The small molecule below binds the protein below.
Small molecule (SMILES): OC[C@@H]1O[C@@H](OC[C@@H]2O[C@@H](OC[C@@H]3O[C@@H](OC[C@@H]4O[C@@H](OC[C@@H]5O[C@@H](OC[C@@H]6O[C@@H](OC[C@@H]7O[C@@H](OC[C@@H]8O[C@@H](O)[C@H](O)[C@H]8O)[C@H](O)[C@H]7O)[C@H](O)[C@H]6O)[C@H](O)[C@H]5O)[C@H](O)[C@H]4O)[C@H](O)[C@H]3O)[C@H](O)[C@H]2O)[C@H](O)[C@H]1O

Binding-site contacts:
Ligand atom C4 contacts residue TYR156 of chain 1.B at 3.5 Å (hydrophobic).
Ligand atom C2 contacts residue TRP126 of chain 1.B at 3.8 Å (hydrophobic).
Ligand atom O3 contacts residue ASP55 of chain 1.B at 2.6 Å (salt-bridge).
Ligand atom O3 contacts residue GLU73 of chain 1.B at 2.2 Å (salt-bridge).
Ligand atom C5 contacts residue HIS54 of chain 1.B at 3.3 Å.
Ligand atom C5 contacts residue HIS71 of chain 1.B at 3.7 Å.
Ligand atom C5 contacts residue LEU326 of chain 1.B at 3.6 Å (hydrophobic).
Ligand atom O4 contacts residue HIS54 of chain 1.B at 3.6 Å.
Ligand atom C5 contacts residue TRP256 of chain 1.B at 3.3 Å (hydrophobic).
Ligand atom C1 contacts residue HIS71 of chain 1.B at 2.9 Å.
Ligand atom O3 contacts residue SER52 of chain 1.B at 3.5 Å (h-bond).
Ligand atom C5 contacts residue HIS422 of chain 1.B at 3.2 Å.
Ligand atom O5 contacts residue HIS422 of chain 1.B at 3.5 Å (h-bond).
Ligand atom C1 contacts residue TRP256 of chain 1.B at 3.6 Å (hydrophobic).
Ligand atom C2 contacts residue LYS85 of chain 1.B at 3.2 Å.
Ligand atom C2 contacts residue ASN230 of chain 1.B at 3.7 Å.
Ligand atom O3 contacts residue ILE237 of chain 1.B at 3.7 Å.
Ligand atom C1 contacts residue HIS422 of chain 1.B at 3.0 Å.
Ligand atom O2 contacts residue SER255 of chain 1.B at 3.4 Å (h-bond).
Ligand atom C1 contacts residue TYR156 of chain 1.B at 3.5 Å (hydrophobic).
Ligand atom O2 contacts residue HIS71 of chain 1.B at 3.2 Å (h-bond).
Ligand atom O3 contacts residue TRP126 of chain 1.B at 3.4 Å.
Ligand atom C4 contacts residue TRP325 of chain 1.B at 3.5 Å (hydrophobic).
Ligand atom O3 contacts residue TYR156 of chain 1.B at 3.4 Å.
Ligand atom C2 contacts residue HIS71 of chain 1.B at 3.4 Å.
Ligand atom C1 contacts residue LEU326 of chain 1.B at 3.5 Å (hydrophobic).
Ligand atom O2 contacts residue TYR300 of chain 1.B at 2.9 Å.
Ligand atom O3 contacts residue LYS85 of chain 1.B at 3.7 Å.
Ligand atom C3 contacts residue ASP55 of chain 1.B at 3.3 Å.
Ligand atom O2 contacts residue ASN230 of chain 1.B at 3.3 Å (h-bond).
Ligand atom C3 contacts residue HIS71 of chain 1.B at 3.5 Å.
Ligand atom O3 contacts residue SER70 of chain 1.B at 2.7 Å (h-bond).
Ligand atom C3 contacts residue GLU73 of chain 1.B at 3.6 Å.
Ligand atom O3 contacts residue ASN230 of chain 1.B at 3.6 Å (h-bond).
Ligand atom O4 contacts residue TRP325 of chain 1.B at 2.9 Å.
Ligand atom C2 contacts residue TYR156 of chain 1.B at 3.7 Å (hydrophobic).
Ligand atom C3 contacts residue GLU304 of chain 1.B at 3.7 Å.
Ligand atom O4 contacts residue HIS71 of chain 1.B at 3.8 Å.
Ligand atom O5 contacts residue TRP256 of chain 1.B at 3.8 Å.
Ligand atom O5 contacts residue LYS85 of chain 1.B at 3.6 Å.

Sequence of chain 1.B:
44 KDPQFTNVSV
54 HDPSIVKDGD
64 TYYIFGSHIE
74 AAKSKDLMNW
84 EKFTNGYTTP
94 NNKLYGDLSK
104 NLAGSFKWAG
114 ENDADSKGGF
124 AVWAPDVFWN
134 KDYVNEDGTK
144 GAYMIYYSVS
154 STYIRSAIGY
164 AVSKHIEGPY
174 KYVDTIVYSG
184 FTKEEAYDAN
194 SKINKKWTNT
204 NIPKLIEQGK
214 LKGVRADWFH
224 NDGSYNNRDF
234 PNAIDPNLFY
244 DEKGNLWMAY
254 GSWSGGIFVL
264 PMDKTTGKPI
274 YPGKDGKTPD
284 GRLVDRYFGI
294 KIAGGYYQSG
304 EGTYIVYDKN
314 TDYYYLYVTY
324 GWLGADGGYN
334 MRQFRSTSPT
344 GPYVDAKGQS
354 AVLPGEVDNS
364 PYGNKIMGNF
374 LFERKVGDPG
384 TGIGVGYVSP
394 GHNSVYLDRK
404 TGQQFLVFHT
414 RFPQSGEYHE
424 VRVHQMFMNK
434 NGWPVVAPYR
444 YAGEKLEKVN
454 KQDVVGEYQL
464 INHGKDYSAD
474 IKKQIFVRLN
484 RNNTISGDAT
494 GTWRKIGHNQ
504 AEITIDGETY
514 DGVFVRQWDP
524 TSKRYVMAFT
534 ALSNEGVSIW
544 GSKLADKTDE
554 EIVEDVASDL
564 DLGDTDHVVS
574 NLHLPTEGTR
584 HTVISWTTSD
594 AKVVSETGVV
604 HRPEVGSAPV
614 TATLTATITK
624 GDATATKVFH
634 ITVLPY